Sequence of chain 2.A:
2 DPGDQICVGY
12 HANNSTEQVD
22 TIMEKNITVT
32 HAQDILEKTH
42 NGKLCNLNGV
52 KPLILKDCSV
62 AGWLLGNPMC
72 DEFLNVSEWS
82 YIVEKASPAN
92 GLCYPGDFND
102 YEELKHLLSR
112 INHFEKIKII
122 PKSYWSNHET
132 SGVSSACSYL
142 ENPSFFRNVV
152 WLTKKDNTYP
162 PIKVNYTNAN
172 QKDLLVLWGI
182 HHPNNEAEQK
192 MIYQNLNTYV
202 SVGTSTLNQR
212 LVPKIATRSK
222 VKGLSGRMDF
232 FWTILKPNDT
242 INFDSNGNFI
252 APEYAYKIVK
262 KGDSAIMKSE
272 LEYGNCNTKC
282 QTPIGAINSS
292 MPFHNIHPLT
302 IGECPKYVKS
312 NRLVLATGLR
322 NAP

Binding-site contacts:
Ligand atom O6 contacts residue LYS164 of chain 2.A at 4.5 Å.
Ligand atom C4 contacts residue ASN166 of chain 2.A at 4.0 Å.
Ligand atom C3 contacts residue ASN166 of chain 2.A at 3.6 Å.
Ligand atom C8 contacts residue THR241 of chain 2.A at 3.4 Å.
Ligand atom C7 contacts residue ASN166 of chain 2.A at 3.4 Å.
Ligand atom O5 contacts residue ASN166 of chain 2.A at 2.3 Å (h-bond).
Ligand atom O7 contacts residue ASN166 of chain 2.A at 3.6 Å (h-bond).
Ligand atom C7 contacts residue THR241 of chain 2.A at 4.4 Å.
Ligand atom C8 contacts residue THR168 of chain 2.A at 3.9 Å.
Ligand atom C1 contacts residue ASN166 of chain 2.A at 1.4 Å.
Ligand atom C2 contacts residue ASN166 of chain 2.A at 2.2 Å.
Ligand atom O7 contacts residue ASN243 of chain 2.A at 4.4 Å.
Ligand atom N2 contacts residue ASN166 of chain 2.A at 2.8 Å (h-bond).
Ligand atom C5 contacts residue ASN166 of chain 2.A at 3.6 Å.

A small-molecule ligand and the protein it binds are described below.
Small molecule (SMILES): CC(=O)N[C@@H]1[C@@H](O)[C@H](O)[C@@H](CO)O[C@H]1O